Sequence of chain 54.D:
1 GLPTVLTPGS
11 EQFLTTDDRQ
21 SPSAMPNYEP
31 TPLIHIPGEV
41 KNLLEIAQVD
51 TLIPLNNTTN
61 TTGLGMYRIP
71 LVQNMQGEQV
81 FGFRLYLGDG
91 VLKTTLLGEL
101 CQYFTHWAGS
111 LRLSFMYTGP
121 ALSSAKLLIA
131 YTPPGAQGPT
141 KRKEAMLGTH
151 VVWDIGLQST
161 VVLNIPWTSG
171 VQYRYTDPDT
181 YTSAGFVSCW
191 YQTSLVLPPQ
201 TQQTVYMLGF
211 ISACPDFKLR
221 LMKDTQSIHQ

Sequence of chain 56.C:
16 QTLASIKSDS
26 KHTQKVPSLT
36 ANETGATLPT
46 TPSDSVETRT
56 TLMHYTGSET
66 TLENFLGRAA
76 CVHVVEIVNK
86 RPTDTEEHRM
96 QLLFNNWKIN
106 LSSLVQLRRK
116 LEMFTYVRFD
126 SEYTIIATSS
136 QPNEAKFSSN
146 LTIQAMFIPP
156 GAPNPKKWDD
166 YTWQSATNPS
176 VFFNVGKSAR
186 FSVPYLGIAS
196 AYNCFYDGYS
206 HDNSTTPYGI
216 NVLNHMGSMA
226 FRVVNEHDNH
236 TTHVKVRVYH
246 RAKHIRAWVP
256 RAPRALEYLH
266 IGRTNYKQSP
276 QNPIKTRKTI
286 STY

Binding-site contacts:
Ligand atom C13 contacts residue ASN198 of chain 56.C at 2.6 Å.
Ligand atom C6 contacts residue ILE104 of chain 56.C at 3.3 Å (hydrophobic).
Ligand atom C4 contacts residue ASN105 of chain 56.C at 3.4 Å.
Ligand atom C2 contacts residue MET221 of chain 56.C at 3.8 Å (hydrophobic).
Ligand atom C9 contacts residue ASN198 of chain 56.C at 3.1 Å.
Ligand atom C14 contacts residue LEU218 of chain 56.C at 3.5 Å (hydrophobic).
Ligand atom F3 contacts residue TYR128 of chain 56.C at 3.4 Å.
Ligand atom N3 contacts residue TYR197 of chain 56.C at 3.9 Å.
Ligand atom C13 contacts residue ALA196 of chain 56.C at 3.8 Å (hydrophobic).
Ligand atom N6 contacts residue MET221 of chain 56.C at 3.2 Å.
Ligand atom C18 contacts residue ILE104 of chain 56.C at 3.9 Å (hydrophobic).
Ligand atom F2 contacts residue MET221 of chain 56.C at 2.9 Å.
Ligand atom C6 contacts residue MET221 of chain 56.C at 3.8 Å (hydrophobic).
Ligand atom C1 contacts residue TYR197 of chain 56.C at 3.8 Å (hydrophobic).
Ligand atom C11 contacts residue LEU218 of chain 56.C at 3.6 Å (hydrophobic).
Ligand atom F2 contacts residue ILE104 of chain 56.C at 3.4 Å.
Ligand atom N2 contacts residue ASN198 of chain 56.C at 3.3 Å (h-bond).
Ligand atom N3 contacts residue ASN198 of chain 56.C at 2.3 Å (h-bond).
Ligand atom C13 contacts residue LEU218 of chain 56.C at 3.6 Å (hydrophobic).
Ligand atom N5 contacts residue TYR197 of chain 56.C at 3.8 Å.
Ligand atom N1 contacts residue ASN219 of chain 56.C at 3.9 Å.
Ligand atom C3 contacts residue TYR197 of chain 56.C at 3.8 Å (hydrophobic).
Ligand atom N4 contacts residue LEU218 of chain 56.C at 3.0 Å (h-bond).
Ligand atom F1 contacts residue SER126 of chain 56.C at 3.6 Å.
Ligand atom C17 contacts residue ALA194 of chain 56.C at 3.6 Å (hydrophobic).
Ligand atom C10 contacts residue LEU218 of chain 56.C at 3.4 Å (hydrophobic).
Ligand atom C15 contacts residue ALA194 of chain 56.C at 3.5 Å (hydrophobic).
Ligand atom C12 contacts residue LEU218 of chain 56.C at 3.6 Å (hydrophobic).
Ligand atom F3 contacts residue ILE104 of chain 56.C at 3.7 Å.
Ligand atom F2 contacts residue TYR128 of chain 56.C at 3.4 Å.
Ligand atom C15 contacts residue ASN198 of chain 56.C at 2.5 Å.
Ligand atom N6 contacts residue LEU218 of chain 56.C at 3.4 Å (h-bond).
Ligand atom C15 contacts residue LEU218 of chain 56.C at 3.8 Å (hydrophobic).
Ligand atom C4 contacts residue MET221 of chain 56.C at 3.7 Å (hydrophobic).
Ligand atom N6 contacts residue ASN219 of chain 56.C at 3.5 Å.
Ligand atom C6 contacts residue ASN105 of chain 56.C at 3.6 Å.
Ligand atom F3 contacts residue LEU106 of chain 56.C at 3.5 Å.
Ligand atom C17 contacts residue ASN198 of chain 56.C at 3.7 Å.
Ligand atom N5 contacts residue ASN198 of chain 56.C at 3.0 Å (h-bond).
Ligand atom C15 contacts residue SER198 of chain 56.B at 3.6 Å.

Sequence of chain 56.B:
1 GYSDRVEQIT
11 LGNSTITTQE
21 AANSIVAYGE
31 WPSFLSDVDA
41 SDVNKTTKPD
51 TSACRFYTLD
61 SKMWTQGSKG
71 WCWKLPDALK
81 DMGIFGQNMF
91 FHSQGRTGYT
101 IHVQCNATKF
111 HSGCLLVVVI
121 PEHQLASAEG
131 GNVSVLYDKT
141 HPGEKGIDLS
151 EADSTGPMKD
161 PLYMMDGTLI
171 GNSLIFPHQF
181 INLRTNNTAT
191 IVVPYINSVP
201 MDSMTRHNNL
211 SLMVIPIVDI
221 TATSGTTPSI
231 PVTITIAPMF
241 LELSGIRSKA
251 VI

The small molecule below binds the protein below.
Small molecule (SMILES): Nc1nc(-c2ccccc2)nc2[nH]nc(Nc3ccc(C(F)(F)F)cc3)c12